A small-molecule ligand and the protein it binds are described below.
Small molecule (SMILES): CC(=O)N[C@H]1[C@H](O[C@H]2[C@H](O)[C@@H](NC(C)=O)CO[C@@H]2CO)O[C@H](CO)[C@@H](O[C@@H]2O[C@H](CO[C@H]3O[C@H](CO)[C@@H](O)[C@H](O)[C@@H]3O)[C@@H](O)[C@H](O[C@H]3O[C@H](CO)[C@@H](O)[C@H](O)[C@@H]3O)[C@@H]2O)[C@@H]1O

Binding-site contacts:
Ligand atom N2 contacts residue ASN117 of chain 1.A at 2.8 Å (h-bond).
Ligand atom O5 contacts residue TYR134 of chain 1.A at 4.0 Å.
Ligand atom N2 contacts residue THR104 of chain 1.A at 4.1 Å.
Ligand atom C1 contacts residue ASN117 of chain 1.A at 1.4 Å.
Ligand atom C6 contacts residue ASN117 of chain 1.A at 4.5 Å.
Ligand atom O7 contacts residue VAL103 of chain 1.A at 4.2 Å.
Ligand atom C4 contacts residue ASN117 of chain 1.A at 4.1 Å.
Ligand atom N2 contacts residue TYR134 of chain 1.A at 4.4 Å.
Ligand atom C4 contacts residue TYR134 of chain 1.A at 4.0 Å (hydrophobic).
Ligand atom C8 contacts residue ASN117 of chain 1.A at 4.2 Å.
Ligand atom C7 contacts residue ASN117 of chain 1.A at 3.0 Å.
Ligand atom C3 contacts residue ASN117 of chain 1.A at 3.7 Å.
Ligand atom C8 contacts residue VAL103 of chain 1.A at 3.8 Å (hydrophobic).
Ligand atom O5 contacts residue ASN117 of chain 1.A at 2.1 Å (h-bond).
Ligand atom C5 contacts residue ASN117 of chain 1.A at 3.5 Å.
Ligand atom C1 contacts residue TYR134 of chain 1.A at 3.6 Å (hydrophobic).
Ligand atom C8 contacts residue THR104 of chain 1.A at 3.6 Å.
Ligand atom C6 contacts residue SER119 of chain 1.A at 4.0 Å.
Ligand atom O4 contacts residue TYR134 of chain 1.A at 3.7 Å.
Ligand atom O7 contacts residue THR104 of chain 1.A at 2.6 Å (h-bond).
Ligand atom C2 contacts residue ASN117 of chain 1.A at 2.4 Å.
Ligand atom C2 contacts residue TYR134 of chain 1.A at 4.2 Å (hydrophobic).
Ligand atom O7 contacts residue ASN117 of chain 1.A at 3.0 Å (h-bond).
Ligand atom O7 contacts residue ASN102 of chain 1.A at 4.2 Å.
Ligand atom C7 contacts residue THR104 of chain 1.A at 3.1 Å.
Ligand atom C3 contacts residue TYR134 of chain 1.A at 3.9 Å (hydrophobic).
Ligand atom C5 contacts residue TYR134 of chain 1.A at 3.7 Å (hydrophobic).
Ligand atom O6 contacts residue TYR134 of chain 1.A at 4.1 Å.
Ligand atom C7 contacts residue TYR134 of chain 1.A at 4.1 Å (hydrophobic).
Ligand atom O7 contacts residue TYR134 of chain 1.A at 3.5 Å.
Ligand atom O6 contacts residue SER119 of chain 1.A at 2.6 Å (h-bond).

Sequence of chain 1.A:
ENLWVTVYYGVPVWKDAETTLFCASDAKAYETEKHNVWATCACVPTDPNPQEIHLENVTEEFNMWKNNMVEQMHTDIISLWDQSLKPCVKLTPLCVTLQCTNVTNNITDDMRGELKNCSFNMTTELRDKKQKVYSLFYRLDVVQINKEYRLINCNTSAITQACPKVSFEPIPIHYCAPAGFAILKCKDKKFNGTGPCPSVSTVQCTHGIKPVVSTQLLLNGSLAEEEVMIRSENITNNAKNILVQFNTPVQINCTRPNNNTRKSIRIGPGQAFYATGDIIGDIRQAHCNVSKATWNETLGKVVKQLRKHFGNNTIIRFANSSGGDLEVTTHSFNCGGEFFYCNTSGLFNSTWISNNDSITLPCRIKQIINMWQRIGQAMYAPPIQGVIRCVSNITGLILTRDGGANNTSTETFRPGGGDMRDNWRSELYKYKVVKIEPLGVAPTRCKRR